Sequence of chain 1.D:
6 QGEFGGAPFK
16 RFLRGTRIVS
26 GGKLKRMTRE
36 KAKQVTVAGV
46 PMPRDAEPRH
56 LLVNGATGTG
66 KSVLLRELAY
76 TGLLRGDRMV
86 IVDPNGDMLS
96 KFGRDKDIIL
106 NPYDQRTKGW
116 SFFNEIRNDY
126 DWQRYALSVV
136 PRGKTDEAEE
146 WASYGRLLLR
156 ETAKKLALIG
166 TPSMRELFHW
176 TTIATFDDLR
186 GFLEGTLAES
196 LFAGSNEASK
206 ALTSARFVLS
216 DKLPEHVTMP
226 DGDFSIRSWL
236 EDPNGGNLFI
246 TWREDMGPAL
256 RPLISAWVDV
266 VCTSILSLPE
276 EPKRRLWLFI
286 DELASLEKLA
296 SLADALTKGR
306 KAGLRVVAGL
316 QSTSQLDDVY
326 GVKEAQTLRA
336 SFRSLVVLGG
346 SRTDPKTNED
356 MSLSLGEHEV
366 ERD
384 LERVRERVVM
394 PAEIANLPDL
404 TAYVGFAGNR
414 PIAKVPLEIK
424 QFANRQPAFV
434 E

Binding-site contacts:
Ligand atom C5' contacts residue GLY63 of chain 1.D at 3.4 Å.
Ligand atom O1B contacts residue THR62 of chain 1.D at 3.6 Å.
Ligand atom O3G contacts residue ARG305 of chain 1.E at 2.9 Å (salt-bridge).
Ligand atom O3A contacts residue GLY63 of chain 1.D at 3.4 Å.
Ligand atom N3B contacts residue SER67 of chain 1.D at 3.7 Å.
Ligand atom PG contacts residue ARG305 of chain 1.E at 3.8 Å.
Ligand atom O2G contacts residue ARG54 of chain 1.E at 3.9 Å.
Ligand atom C5 contacts residue ILE422 of chain 1.D at 3.7 Å (hydrophobic).
Ligand atom O2B contacts residue SER67 of chain 1.D at 2.4 Å (h-bond).
Ligand atom PB contacts residue GLY63 of chain 1.D at 3.7 Å.
Ligand atom O4' contacts residue LEU403 of chain 1.D at 4.0 Å.
Ligand atom O3A contacts residue GLY65 of chain 1.D at 3.5 Å (h-bond).
Ligand atom O5' contacts residue GLY65 of chain 1.D at 3.5 Å.
Ligand atom N6 contacts residue GLN424 of chain 1.D at 3.2 Å (h-bond).
Ligand atom C6 contacts residue GLN424 of chain 1.D at 3.5 Å.
Ligand atom C4' contacts residue GLY63 of chain 1.D at 3.7 Å.
Ligand atom O1B contacts residue GLY63 of chain 1.D at 2.5 Å (h-bond).
Ligand atom N3 contacts residue ILE422 of chain 1.D at 3.2 Å.
Ligand atom O3' contacts residue ARG54 of chain 1.E at 3.8 Å.
Ligand atom O5' contacts residue VAL68 of chain 1.D at 4.0 Å.
Ligand atom O1A contacts residue GLY65 of chain 1.D at 2.8 Å.
Ligand atom O2A contacts residue SER67 of chain 1.D at 3.6 Å.
Ligand atom O2B contacts residue LYS66 of chain 1.D at 3.6 Å.
Ligand atom O1G contacts residue ARG305 of chain 1.E at 3.7 Å.
Ligand atom O2G contacts residue GLY63 of chain 1.D at 3.6 Å.
Ligand atom N9 contacts residue ILE422 of chain 1.D at 3.6 Å.
Ligand atom N1 contacts residue GLN424 of chain 1.D at 3.5 Å (h-bond).
Ligand atom C1' contacts residue ILE422 of chain 1.D at 3.4 Å (hydrophobic).
Ligand atom C2 contacts residue ILE422 of chain 1.D at 3.9 Å (hydrophobic).
Ligand atom O1A contacts residue SER67 of chain 1.D at 3.0 Å (h-bond).
Ligand atom O5' contacts residue GLY63 of chain 1.D at 3.7 Å.
Ligand atom C4 contacts residue ILE422 of chain 1.D at 3.5 Å (hydrophobic).
Ligand atom PA contacts residue SER67 of chain 1.D at 3.8 Å.
Ligand atom O1B contacts residue THR64 of chain 1.D at 3.9 Å.
Ligand atom PA contacts residue GLY65 of chain 1.D at 3.6 Å.
Ligand atom O1A contacts residue VAL68 of chain 1.D at 3.1 Å (h-bond).
Ligand atom PB contacts residue SER67 of chain 1.D at 3.6 Å.
Ligand atom O1A contacts residue LYS66 of chain 1.D at 3.4 Å (salt-bridge).
Ligand atom C6 contacts residue ILE422 of chain 1.D at 4.0 Å (hydrophobic).
Ligand atom O2G contacts residue ARG305 of chain 1.E at 3.9 Å.

Sequence of chain 1.E:
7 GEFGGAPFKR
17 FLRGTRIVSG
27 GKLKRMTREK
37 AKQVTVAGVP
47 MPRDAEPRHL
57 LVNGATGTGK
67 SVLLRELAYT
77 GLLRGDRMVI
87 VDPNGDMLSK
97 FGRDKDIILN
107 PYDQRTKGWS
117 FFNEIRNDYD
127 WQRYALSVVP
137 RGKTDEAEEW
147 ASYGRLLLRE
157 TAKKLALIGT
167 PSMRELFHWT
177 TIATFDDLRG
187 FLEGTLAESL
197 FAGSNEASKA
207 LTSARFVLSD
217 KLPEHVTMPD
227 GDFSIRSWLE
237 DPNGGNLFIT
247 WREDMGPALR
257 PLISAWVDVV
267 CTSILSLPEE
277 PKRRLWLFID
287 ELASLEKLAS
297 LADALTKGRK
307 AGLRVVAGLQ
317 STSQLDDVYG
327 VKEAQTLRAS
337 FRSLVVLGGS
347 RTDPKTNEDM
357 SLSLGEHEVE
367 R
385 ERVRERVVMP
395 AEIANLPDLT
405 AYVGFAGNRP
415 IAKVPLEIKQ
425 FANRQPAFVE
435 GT

The protein below binds the small molecule below.
Small molecule (SMILES): Nc1ncnc2c1ncn2[C@@H]1O[C@H](CO[P](=O)(O)O[P](=O)(O)NP(=O)(O)O)[C@@H](O)[C@H]1O